Sequence of chain 38.E:
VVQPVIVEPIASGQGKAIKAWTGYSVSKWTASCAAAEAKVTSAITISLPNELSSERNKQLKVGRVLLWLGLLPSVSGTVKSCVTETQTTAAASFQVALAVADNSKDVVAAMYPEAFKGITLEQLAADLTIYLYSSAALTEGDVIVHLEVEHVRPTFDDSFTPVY

Sequence of chain 12.F:
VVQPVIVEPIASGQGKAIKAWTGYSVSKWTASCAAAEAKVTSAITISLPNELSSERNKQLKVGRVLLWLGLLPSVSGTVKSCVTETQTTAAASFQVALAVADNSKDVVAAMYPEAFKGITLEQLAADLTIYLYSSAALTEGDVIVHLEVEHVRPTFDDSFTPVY

Binding-site contacts:
Ligand atom N9 contacts residue GLU140 of chain 38.E at 4.1 Å.
Ligand atom N1 contacts residue TRP47 of chain 38.E at 3.8 Å.
Ligand atom C1' contacts residue GLU140 of chain 38.E at 3.2 Å.
Ligand atom C2' contacts residue GLU140 of chain 38.E at 3.5 Å.
Ligand atom C2' contacts residue LYS143 of chain 38.E at 4.5 Å.
Ligand atom C8 contacts residue GLU140 of chain 38.E at 4.1 Å.
Ligand atom C8 contacts residue LYS143 of chain 38.E at 2.8 Å.
Ligand atom OP1 contacts residue LYS45 of chain 12.F at 4.3 Å.
Ligand atom C1' contacts residue LYS143 of chain 38.E at 4.0 Å.
Ligand atom N7 contacts residue TRP47 of chain 38.E at 4.0 Å.
Ligand atom C2 contacts residue TRP47 of chain 38.E at 3.8 Å (hydrophobic).
Ligand atom C8 contacts residue TRP47 of chain 38.E at 4.0 Å (hydrophobic).
Ligand atom N9 contacts residue LYS143 of chain 38.E at 3.8 Å.
Ligand atom N3 contacts residue TRP47 of chain 38.E at 3.9 Å.
Ligand atom C6 contacts residue TRP47 of chain 38.E at 3.9 Å (hydrophobic).
Ligand atom O4' contacts residue GLU140 of chain 38.E at 4.1 Å.
Ligand atom C1' contacts residue TRP47 of chain 38.E at 4.3 Å (hydrophobic).
Ligand atom O4' contacts residue LYS143 of chain 38.E at 4.2 Å.
Ligand atom N7 contacts residue LYS143 of chain 38.E at 3.7 Å.
Ligand atom N6 contacts residue TRP47 of chain 38.E at 4.2 Å.
Ligand atom C5 contacts residue TRP47 of chain 38.E at 4.0 Å (hydrophobic).
Ligand atom N9 contacts residue TRP47 of chain 38.E at 4.0 Å.
Ligand atom C4 contacts residue TRP47 of chain 38.E at 3.9 Å (hydrophobic).
Ligand atom O2' contacts residue GLU140 of chain 38.E at 3.0 Å (salt-bridge).
Ligand atom O4' contacts residue TRP47 of chain 38.E at 4.0 Å.

This small molecule binds to this protein.
Small molecule (SMILES): Nc1ncnc2c1ncn2[C@@H]1O[C@H](COP(=O)=O)[C@@H](O[P](=O)(O)OC[C@H]2O[C@@H](n3ccc(=O)[nH]c3=O)[C@H](O)[C@@H]2O)[C@H]1O